Binding-site contacts:
Ligand atom C19 contacts residue CYS375 of chain 1.A at 3.9 Å (hydrophobic).
Ligand atom C8 contacts residue PHE376 of chain 1.A at 4.0 Å (hydrophobic).
Ligand atom O1 contacts residue CYS380 of chain 1.A at 3.9 Å.
Ligand atom C11 contacts residue MYS1 of chain 1.AA at 4.2 Å.
Ligand atom C7 contacts residue PHE376 of chain 1.A at 3.8 Å (hydrophobic).
Ligand atom C2 contacts residue PHE379 of chain 1.A at 3.6 Å (hydrophobic).
Ligand atom C27 contacts residue LEU212 of chain 1.A at 3.9 Å (hydrophobic).
Ligand atom C5 contacts residue PHE376 of chain 1.A at 3.8 Å (hydrophobic).
Ligand atom C11 contacts residue PHE379 of chain 1.A at 4.2 Å (hydrophobic).
Ligand atom C10 contacts residue PHE376 of chain 1.A at 4.4 Å (hydrophobic).
Ligand atom C6 contacts residue PHE376 of chain 1.A at 3.6 Å (hydrophobic).
Ligand atom C1 contacts residue MYS1 of chain 1.AA at 4.1 Å.
Ligand atom C2 contacts residue MYS1 of chain 1.AA at 4.2 Å.
Ligand atom C2 contacts residue CYS380 of chain 1.A at 4.5 Å (hydrophobic).
Ligand atom C24 contacts residue LEU212 of chain 1.A at 4.3 Å (hydrophobic).
Ligand atom C26 contacts residue LEU368 of chain 1.A at 4.0 Å (hydrophobic).
Ligand atom C23 contacts residue PHE207 of chain 1.A at 4.4 Å (hydrophobic).
Ligand atom C12 contacts residue MYS1 of chain 1.AA at 4.1 Å.
Ligand atom C21 contacts residue MYS1 of chain 1.AA at 4.3 Å.
Ligand atom C25 contacts residue LEU212 of chain 1.A at 3.8 Å (hydrophobic).
Ligand atom C23 contacts residue MYS1 of chain 1.AA at 4.5 Å.
Ligand atom C4 contacts residue PHE376 of chain 1.A at 3.8 Å (hydrophobic).
Ligand atom C19 contacts residue PHE376 of chain 1.A at 3.7 Å (hydrophobic).
Ligand atom C12 contacts residue CYS375 of chain 1.A at 4.4 Å (hydrophobic).
Ligand atom C21 contacts residue PHE208 of chain 1.A at 4.2 Å (hydrophobic).
Ligand atom C18 contacts residue ILE372 of chain 1.A at 3.9 Å (hydrophobic).
Ligand atom C18 contacts residue CYS375 of chain 1.A at 3.7 Å (hydrophobic).
Ligand atom C11 contacts residue CYS375 of chain 1.A at 4.2 Å (hydrophobic).
Ligand atom C1 contacts residue PHE379 of chain 1.A at 3.8 Å (hydrophobic).
Ligand atom C24 contacts residue MYS1 of chain 1.AA at 3.9 Å.
Ligand atom C21 contacts residue PHE207 of chain 1.A at 4.0 Å (hydrophobic).
Ligand atom C19 contacts residue PHE379 of chain 1.A at 4.2 Å (hydrophobic).
Ligand atom O1 contacts residue PHE379 of chain 1.A at 4.5 Å.

A protein and the small-molecule ligand that binds it are described below.
Small molecule (SMILES): CC(C)CCC[C@@H](C)[C@H]1CC[C@H]2[C@@H]3CC=C4C[C@@H](O)CC[C@]4(C)[C@H]3CC[C@]12C

Sequence of chain 1.A:
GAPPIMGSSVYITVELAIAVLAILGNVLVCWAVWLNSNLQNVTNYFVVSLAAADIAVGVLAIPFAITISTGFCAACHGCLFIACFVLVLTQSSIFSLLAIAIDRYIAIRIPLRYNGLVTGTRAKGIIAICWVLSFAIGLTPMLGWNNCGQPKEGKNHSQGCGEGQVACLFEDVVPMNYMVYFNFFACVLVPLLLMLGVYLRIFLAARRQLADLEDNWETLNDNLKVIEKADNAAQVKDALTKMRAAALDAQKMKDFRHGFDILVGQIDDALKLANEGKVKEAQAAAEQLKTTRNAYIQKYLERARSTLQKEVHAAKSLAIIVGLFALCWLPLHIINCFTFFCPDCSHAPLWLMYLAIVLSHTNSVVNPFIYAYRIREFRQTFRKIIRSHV